This protein binds this small molecule.
Small molecule (SMILES): CCN1c2ccc(C(=O)c3cnn(C)c3O)cc2N(CC)S1(=O)=O

Binding-site contacts:
Ligand atom C18 contacts residue PRO280 of chain 1.A at 3.5 Å (hydrophobic).
Ligand atom O12 contacts residue GLU394 of chain 1.A at 3.2 Å (salt-bridge).
Ligand atom O17 contacts residue HIS226 of chain 1.A at 3.4 Å (h-bond).
Ligand atom C20 contacts residue PHE381 of chain 1.A at 3.5 Å (hydrophobic).
Ligand atom C21 contacts residue ASN423 of chain 1.A at 3.9 Å.
Ligand atom C22 contacts residue LEU368 of chain 1.A at 3.5 Å (hydrophobic).
Ligand atom O12 contacts residue PHE381 of chain 1.A at 3.8 Å.
Ligand atom C04 contacts residue PHE424 of chain 1.A at 3.5 Å (hydrophobic).
Ligand atom O17 contacts residue HIS308 of chain 1.A at 4.0 Å.
Ligand atom O12 contacts residue HIS308 of chain 1.A at 3.9 Å.
Ligand atom C04 contacts residue GLY420 of chain 1.A at 3.2 Å.
Ligand atom C02 contacts residue PHE419 of chain 1.A at 3.8 Å (hydrophobic).
Ligand atom C10 contacts residue FE1 of chain 1.C at 3.4 Å.
Ligand atom C20 contacts residue MET335 of chain 1.A at 3.8 Å (hydrophobic).
Ligand atom C18 contacts residue VAL269 of chain 1.A at 3.7 Å (hydrophobic).
Ligand atom C01 contacts residue PHE381 of chain 1.A at 3.3 Å (hydrophobic).
Ligand atom N14 contacts residue PHE419 of chain 1.A at 3.7 Å.
Ligand atom C05 contacts residue PHE424 of chain 1.A at 3.6 Å (hydrophobic).
Ligand atom C21 contacts residue PHE424 of chain 1.A at 4.0 Å (hydrophobic).
Ligand atom N15 contacts residue LYS421 of chain 1.A at 3.8 Å.
Ligand atom C06 contacts residue PHE381 of chain 1.A at 3.5 Å (hydrophobic).
Ligand atom O23 contacts residue PHE381 of chain 1.A at 4.0 Å.
Ligand atom O12 contacts residue FE1 of chain 1.C at 2.3 Å.
Ligand atom C20 contacts residue PHE392 of chain 1.A at 3.6 Å (hydrophobic).
Ligand atom C16 contacts residue LYS421 of chain 1.A at 3.9 Å.
Ligand atom C22 contacts residue ASN423 of chain 1.A at 3.4 Å.
Ligand atom C03 contacts residue GLY420 of chain 1.A at 3.2 Å.
Ligand atom C13 contacts residue PHE419 of chain 1.A at 3.5 Å (hydrophobic).
Ligand atom O17 contacts residue PHE419 of chain 1.A at 3.5 Å.
Ligand atom C10 contacts residue PHE419 of chain 1.A at 3.2 Å (hydrophobic).
Ligand atom O24 contacts residue PHE424 of chain 1.A at 3.9 Å.
Ligand atom O17 contacts residue FE1 of chain 1.C at 2.5 Å.
Ligand atom C03 contacts residue PHE419 of chain 1.A at 3.6 Å (hydrophobic).
Ligand atom C11 contacts residue FE1 of chain 1.C at 3.9 Å.
Ligand atom N07 contacts residue PHE424 of chain 1.A at 3.9 Å.
Ligand atom C03 contacts residue PHE424 of chain 1.A at 3.7 Å (hydrophobic).
Ligand atom C02 contacts residue PHE381 of chain 1.A at 3.6 Å (hydrophobic).
Ligand atom C11 contacts residue PHE419 of chain 1.A at 3.6 Å (hydrophobic).
Ligand atom O12 contacts residue PHE419 of chain 1.A at 3.2 Å (h-bond).
Ligand atom C13 contacts residue FE1 of chain 1.C at 3.6 Å.

Sequence of chain 1.A:
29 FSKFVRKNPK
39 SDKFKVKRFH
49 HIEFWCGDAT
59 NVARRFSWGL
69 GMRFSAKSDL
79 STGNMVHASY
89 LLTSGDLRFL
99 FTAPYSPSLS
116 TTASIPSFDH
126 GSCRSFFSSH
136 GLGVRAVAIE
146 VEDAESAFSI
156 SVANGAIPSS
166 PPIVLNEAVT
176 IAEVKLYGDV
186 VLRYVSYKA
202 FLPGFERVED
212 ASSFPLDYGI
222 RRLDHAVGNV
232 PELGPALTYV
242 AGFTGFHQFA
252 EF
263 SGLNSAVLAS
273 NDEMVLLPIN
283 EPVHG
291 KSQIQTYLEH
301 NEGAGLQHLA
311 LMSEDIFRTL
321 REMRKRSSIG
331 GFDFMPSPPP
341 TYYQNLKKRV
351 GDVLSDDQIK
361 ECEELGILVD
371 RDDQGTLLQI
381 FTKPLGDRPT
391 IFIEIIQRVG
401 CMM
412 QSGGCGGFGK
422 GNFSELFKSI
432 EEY